Binding-site contacts:
Ligand atom C1 contacts residue GLN163 of chain 1.A at 3.7 Å.
Ligand atom O7 contacts residue ASN236 of chain 1.A at 3.9 Å.
Ligand atom N2 contacts residue ASN236 of chain 1.A at 2.8 Å (h-bond).
Ligand atom C1 contacts residue ASN236 of chain 1.A at 1.4 Å.
Ligand atom C7 contacts residue ASN236 of chain 1.A at 3.6 Å.
Ligand atom C8 contacts residue GLN163 of chain 1.A at 3.9 Å.
Ligand atom C3 contacts residue ASN236 of chain 1.A at 3.8 Å.
Ligand atom C2 contacts residue ASN236 of chain 1.A at 2.4 Å.
Ligand atom O5 contacts residue ASN236 of chain 1.A at 2.4 Å (h-bond).
Ligand atom C6 contacts residue GLN163 of chain 1.A at 4.2 Å.
Ligand atom O5 contacts residue GLN163 of chain 1.A at 3.9 Å.
Ligand atom C4 contacts residue ASN236 of chain 1.A at 4.2 Å.
Ligand atom C5 contacts residue ASN236 of chain 1.A at 3.7 Å.
Ligand atom C5 contacts residue GLN163 of chain 1.A at 3.6 Å.

Sequence of chain 1.A:
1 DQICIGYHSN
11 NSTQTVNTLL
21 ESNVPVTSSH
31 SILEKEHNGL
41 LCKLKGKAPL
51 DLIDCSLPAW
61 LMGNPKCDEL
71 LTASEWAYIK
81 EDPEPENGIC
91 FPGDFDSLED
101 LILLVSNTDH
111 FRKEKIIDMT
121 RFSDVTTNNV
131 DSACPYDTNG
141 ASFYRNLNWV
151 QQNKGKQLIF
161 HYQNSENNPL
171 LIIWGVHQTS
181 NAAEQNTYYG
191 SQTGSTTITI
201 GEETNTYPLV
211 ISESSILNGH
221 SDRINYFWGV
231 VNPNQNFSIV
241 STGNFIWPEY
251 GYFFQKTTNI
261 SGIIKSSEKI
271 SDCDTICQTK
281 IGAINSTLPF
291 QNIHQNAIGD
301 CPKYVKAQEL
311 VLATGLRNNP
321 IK

A protein and the small-molecule ligand that binds it are described below.
Small molecule (SMILES): CC(=O)N[C@H]1[C@H](O[C@H]2[C@H](O)[C@@H](NC(C)=O)CO[C@@H]2CO)O[C@H](CO)[C@@H](O)[C@@H]1O